Sequence of chain 1.C:
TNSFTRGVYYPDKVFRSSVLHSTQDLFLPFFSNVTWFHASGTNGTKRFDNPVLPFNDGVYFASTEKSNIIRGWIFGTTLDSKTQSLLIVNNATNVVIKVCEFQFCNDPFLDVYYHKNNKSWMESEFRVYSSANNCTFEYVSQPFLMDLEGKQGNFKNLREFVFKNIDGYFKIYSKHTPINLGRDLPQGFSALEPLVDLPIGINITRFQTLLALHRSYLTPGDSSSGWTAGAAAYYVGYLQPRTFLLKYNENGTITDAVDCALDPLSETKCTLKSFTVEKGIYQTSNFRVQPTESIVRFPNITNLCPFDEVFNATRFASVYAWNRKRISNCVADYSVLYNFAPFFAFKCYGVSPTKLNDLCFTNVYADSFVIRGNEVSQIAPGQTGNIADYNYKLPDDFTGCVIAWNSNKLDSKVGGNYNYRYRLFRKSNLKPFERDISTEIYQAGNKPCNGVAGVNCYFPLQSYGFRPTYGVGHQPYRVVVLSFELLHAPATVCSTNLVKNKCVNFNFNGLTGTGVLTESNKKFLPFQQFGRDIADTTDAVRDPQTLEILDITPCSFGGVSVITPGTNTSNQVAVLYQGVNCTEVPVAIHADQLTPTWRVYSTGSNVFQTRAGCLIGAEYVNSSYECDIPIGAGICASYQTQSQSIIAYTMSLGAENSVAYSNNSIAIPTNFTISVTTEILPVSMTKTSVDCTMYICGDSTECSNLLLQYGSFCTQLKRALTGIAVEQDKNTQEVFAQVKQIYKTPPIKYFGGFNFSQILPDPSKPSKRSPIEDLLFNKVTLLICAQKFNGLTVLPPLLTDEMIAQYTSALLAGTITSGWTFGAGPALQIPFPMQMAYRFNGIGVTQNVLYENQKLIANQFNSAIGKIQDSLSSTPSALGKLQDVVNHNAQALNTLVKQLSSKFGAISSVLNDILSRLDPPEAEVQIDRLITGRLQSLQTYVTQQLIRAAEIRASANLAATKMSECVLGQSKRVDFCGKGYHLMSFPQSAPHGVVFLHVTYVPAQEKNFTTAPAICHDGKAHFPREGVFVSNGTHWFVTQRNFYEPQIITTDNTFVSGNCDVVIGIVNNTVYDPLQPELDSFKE

Sequence of chain 1.D:
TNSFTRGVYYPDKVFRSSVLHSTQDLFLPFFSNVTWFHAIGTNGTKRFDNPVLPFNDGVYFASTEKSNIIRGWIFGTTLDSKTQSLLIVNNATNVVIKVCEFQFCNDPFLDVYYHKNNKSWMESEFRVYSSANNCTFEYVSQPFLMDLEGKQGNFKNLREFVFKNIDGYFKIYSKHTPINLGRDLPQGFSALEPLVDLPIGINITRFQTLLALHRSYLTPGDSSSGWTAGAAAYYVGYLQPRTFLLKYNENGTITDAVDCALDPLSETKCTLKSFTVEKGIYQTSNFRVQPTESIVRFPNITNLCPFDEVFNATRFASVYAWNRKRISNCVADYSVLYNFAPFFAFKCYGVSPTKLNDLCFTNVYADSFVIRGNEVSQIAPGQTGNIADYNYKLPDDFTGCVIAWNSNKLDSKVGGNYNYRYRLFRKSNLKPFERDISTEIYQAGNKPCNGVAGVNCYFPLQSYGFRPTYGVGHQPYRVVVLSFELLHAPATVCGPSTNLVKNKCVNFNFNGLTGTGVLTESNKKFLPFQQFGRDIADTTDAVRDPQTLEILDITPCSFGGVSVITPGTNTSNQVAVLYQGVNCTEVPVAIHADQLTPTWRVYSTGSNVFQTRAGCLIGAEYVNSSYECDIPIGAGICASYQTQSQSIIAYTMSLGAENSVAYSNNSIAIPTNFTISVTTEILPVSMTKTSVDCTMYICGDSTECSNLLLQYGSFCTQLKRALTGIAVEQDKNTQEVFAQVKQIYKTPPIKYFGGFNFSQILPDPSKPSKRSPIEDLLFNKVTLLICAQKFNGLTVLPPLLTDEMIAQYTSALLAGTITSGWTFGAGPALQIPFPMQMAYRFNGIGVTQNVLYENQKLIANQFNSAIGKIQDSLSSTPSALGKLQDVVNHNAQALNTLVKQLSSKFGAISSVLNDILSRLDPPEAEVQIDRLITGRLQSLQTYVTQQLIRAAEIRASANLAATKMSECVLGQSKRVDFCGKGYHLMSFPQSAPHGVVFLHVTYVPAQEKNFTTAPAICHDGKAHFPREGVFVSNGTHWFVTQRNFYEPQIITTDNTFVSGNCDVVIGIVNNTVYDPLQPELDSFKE

Binding-site contacts:
Ligand atom C7 contacts residue ASN234 of chain 1.C at 3.1 Å.
Ligand atom O6 contacts residue THR108 of chain 1.C at 3.3 Å.
Ligand atom C1 contacts residue ASN234 of chain 1.C at 1.5 Å.
Ligand atom N2 contacts residue ASN234 of chain 1.C at 2.9 Å (h-bond).
Ligand atom C8 contacts residue ILE233 of chain 1.C at 4.2 Å (hydrophobic).
Ligand atom C8 contacts residue GLU465 of chain 1.D at 3.8 Å.
Ligand atom O7 contacts residue ARG466 of chain 1.D at 3.0 Å (salt-bridge).
Ligand atom C5 contacts residue ASN234 of chain 1.C at 3.7 Å.
Ligand atom C3 contacts residue ASN234 of chain 1.C at 3.8 Å.
Ligand atom N2 contacts residue GLU465 of chain 1.D at 3.7 Å.
Ligand atom C2 contacts residue ASN234 of chain 1.C at 2.5 Å.
Ligand atom N2 contacts residue ARG466 of chain 1.D at 4.0 Å.
Ligand atom O7 contacts residue ASN234 of chain 1.C at 3.0 Å (h-bond).
Ligand atom C4 contacts residue ASN234 of chain 1.C at 4.3 Å.
Ligand atom O3 contacts residue GLU465 of chain 1.D at 2.8 Å (salt-bridge).
Ligand atom C3 contacts residue GLU465 of chain 1.D at 3.9 Å.
Ligand atom O5 contacts residue ASN234 of chain 1.C at 2.4 Å (h-bond).
Ligand atom O6 contacts residue THR236 of chain 1.C at 3.9 Å.
Ligand atom C8 contacts residue ASN234 of chain 1.C at 3.9 Å.
Ligand atom C7 contacts residue GLU465 of chain 1.D at 4.3 Å.
Ligand atom C2 contacts residue GLU465 of chain 1.D at 4.3 Å.
Ligand atom C8 contacts residue ARG466 of chain 1.D at 3.7 Å.
Ligand atom C7 contacts residue ARG466 of chain 1.D at 3.3 Å.

This small molecule binds to this protein.
Small molecule (SMILES): CC(=O)N[C@@H]1[C@@H](O)[C@H](O)[C@@H](CO)O[C@H]1O